Binding-site contacts:
Ligand atom C5 contacts residue THR156 of chain 3.A at 4.3 Å.
Ligand atom C7 contacts residue ASN154 of chain 3.A at 3.5 Å.
Ligand atom O7 contacts residue ASN154 of chain 3.A at 3.3 Å (h-bond).
Ligand atom C8 contacts residue ASN154 of chain 3.A at 3.9 Å.
Ligand atom C1 contacts residue MET151 of chain 3.A at 4.4 Å (hydrophobic).
Ligand atom O7 contacts residue GLY150 of chain 3.A at 3.4 Å (h-bond).
Ligand atom C2 contacts residue ASN154 of chain 3.A at 4.0 Å.
Ligand atom C1 contacts residue ASN154 of chain 3.A at 3.0 Å.
Ligand atom C7 contacts residue GLY150 of chain 3.A at 4.3 Å.
Ligand atom N2 contacts residue THR156 of chain 3.A at 3.8 Å.
Ligand atom C2 contacts residue THR156 of chain 3.A at 3.9 Å.
Ligand atom C3 contacts residue THR156 of chain 3.A at 4.0 Å.
Ligand atom O5 contacts residue ASN154 of chain 3.A at 4.0 Å.
Ligand atom N2 contacts residue ASN154 of chain 3.A at 3.8 Å.
Ligand atom C1 contacts residue THR156 of chain 3.A at 3.4 Å.
Ligand atom O5 contacts residue THR156 of chain 3.A at 4.2 Å.

Sequence of chain 3.A:
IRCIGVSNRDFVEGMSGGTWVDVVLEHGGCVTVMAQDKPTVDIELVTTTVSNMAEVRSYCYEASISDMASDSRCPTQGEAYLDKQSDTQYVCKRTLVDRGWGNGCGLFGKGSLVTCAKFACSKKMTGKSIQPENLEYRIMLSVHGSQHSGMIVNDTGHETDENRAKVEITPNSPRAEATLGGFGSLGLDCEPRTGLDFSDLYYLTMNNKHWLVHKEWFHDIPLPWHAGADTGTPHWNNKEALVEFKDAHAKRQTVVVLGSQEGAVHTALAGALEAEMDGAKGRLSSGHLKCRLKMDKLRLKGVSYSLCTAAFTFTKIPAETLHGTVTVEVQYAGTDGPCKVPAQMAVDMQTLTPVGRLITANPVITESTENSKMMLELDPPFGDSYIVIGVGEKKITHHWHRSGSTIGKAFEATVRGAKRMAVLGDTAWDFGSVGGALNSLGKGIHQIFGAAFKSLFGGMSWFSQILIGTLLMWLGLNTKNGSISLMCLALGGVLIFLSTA

A small-molecule ligand and the protein it binds are described below.
Small molecule (SMILES): CC(=O)N[C@H]1[C@H](O[C@H]2[C@H](O)[C@@H](NC(C)=O)CO[C@@H]2CO)O[C@H](CO)[C@@H](O)[C@@H]1O